Binding-site contacts:
Ligand atom C2 contacts residue ASN183 of chain 1.A at 2.1 Å.
Ligand atom O3 contacts residue ASP90 of chain 1.A at 2.3 Å (salt-bridge).
Ligand atom O6 contacts residue VAL92 of chain 1.A at 4.3 Å.
Ligand atom C3 contacts residue ASP90 of chain 1.A at 3.6 Å.
Ligand atom N2 contacts residue PRO89 of chain 1.A at 4.3 Å.
Ligand atom O5 contacts residue ASN183 of chain 1.A at 2.4 Å (h-bond).
Ligand atom O4 contacts residue ASP90 of chain 1.A at 3.8 Å.
Ligand atom O7 contacts residue PRO89 of chain 1.A at 3.4 Å (h-bond).
Ligand atom O6 contacts residue ARG91 of chain 1.A at 4.4 Å.
Ligand atom C7 contacts residue ASN183 of chain 1.A at 3.1 Å.
Ligand atom C1 contacts residue PRO89 of chain 1.A at 3.8 Å (hydrophobic).
Ligand atom C2 contacts residue PRO89 of chain 1.A at 3.5 Å (hydrophobic).
Ligand atom O7 contacts residue ASN183 of chain 1.A at 2.7 Å (h-bond).
Ligand atom C6 contacts residue ASP90 of chain 1.A at 4.2 Å.
Ligand atom O3 contacts residue ASN183 of chain 1.A at 4.4 Å.
Ligand atom C5 contacts residue ASN183 of chain 1.A at 3.6 Å.
Ligand atom C3 contacts residue PRO89 of chain 1.A at 4.4 Å (hydrophobic).
Ligand atom C3 contacts residue ASN183 of chain 1.A at 3.5 Å.
Ligand atom O5 contacts residue ASP90 of chain 1.A at 4.2 Å.
Ligand atom C2 contacts residue ASP90 of chain 1.A at 4.3 Å.
Ligand atom O5 contacts residue PRO89 of chain 1.A at 4.0 Å.
Ligand atom C7 contacts residue PRO89 of chain 1.A at 4.2 Å (hydrophobic).
Ligand atom C1 contacts residue ASN183 of chain 1.A at 1.4 Å.
Ligand atom O7 contacts residue GLU182 of chain 1.A at 3.9 Å.
Ligand atom N2 contacts residue ASN183 of chain 1.A at 2.8 Å (h-bond).
Ligand atom C7 contacts residue GLU182 of chain 1.A at 4.4 Å.
Ligand atom C4 contacts residue ASP90 of chain 1.A at 3.2 Å.
Ligand atom O6 contacts residue ASP90 of chain 1.A at 3.2 Å (salt-bridge).
Ligand atom C5 contacts residue ASP90 of chain 1.A at 4.1 Å.
Ligand atom C4 contacts residue ASN183 of chain 1.A at 3.9 Å.

A small-molecule ligand and the protein it binds are described below.
Small molecule (SMILES): CC(=O)N[C@@H]1[C@@H](O)[C@H](O)[C@@H](CO)O[C@H]1O

Sequence of chain 1.A:
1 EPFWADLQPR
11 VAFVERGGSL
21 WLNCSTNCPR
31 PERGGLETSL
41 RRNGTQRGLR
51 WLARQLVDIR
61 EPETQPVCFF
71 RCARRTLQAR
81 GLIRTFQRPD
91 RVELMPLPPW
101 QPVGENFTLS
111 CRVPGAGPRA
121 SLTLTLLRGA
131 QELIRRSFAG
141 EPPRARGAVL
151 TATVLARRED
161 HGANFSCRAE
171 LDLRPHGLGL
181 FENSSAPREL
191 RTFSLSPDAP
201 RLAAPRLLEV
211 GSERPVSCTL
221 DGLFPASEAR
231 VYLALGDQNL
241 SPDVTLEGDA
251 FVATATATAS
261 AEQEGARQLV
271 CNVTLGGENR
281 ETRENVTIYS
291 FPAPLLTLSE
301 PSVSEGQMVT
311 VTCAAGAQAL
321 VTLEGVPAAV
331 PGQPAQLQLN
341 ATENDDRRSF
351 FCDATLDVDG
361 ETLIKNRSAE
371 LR